Sequence of chain 1.F:
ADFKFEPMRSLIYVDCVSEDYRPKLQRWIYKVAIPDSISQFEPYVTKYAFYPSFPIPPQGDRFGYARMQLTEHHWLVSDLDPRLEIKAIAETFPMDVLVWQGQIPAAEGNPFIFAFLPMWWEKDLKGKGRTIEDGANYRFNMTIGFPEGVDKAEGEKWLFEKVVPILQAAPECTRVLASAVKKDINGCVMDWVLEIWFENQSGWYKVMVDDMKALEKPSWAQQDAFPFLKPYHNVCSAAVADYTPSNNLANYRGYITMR

Binding-site contacts:
Ligand atom O27 contacts residue TYR49 of chain 1.F at 2.9 Å (h-bond).
Ligand atom O24 contacts residue DQH1 of chain 1.OA at 3.4 Å (h-bond).
Ligand atom C19 contacts residue PHE42 of chain 1.F at 3.7 Å (hydrophobic).
Ligand atom O23 contacts residue DQH1 of chain 1.OA at 2.5 Å (h-bond).
Ligand atom C1 contacts residue TRP29 of chain 1.F at 3.7 Å (hydrophobic).
Ligand atom C1 contacts residue GLN102 of chain 1.F at 3.6 Å.
Ligand atom C19 contacts residue DQH1 of chain 1.OA at 3.3 Å.
Ligand atom O29 contacts residue PHE94 of chain 1.F at 3.6 Å.
Ligand atom C11 contacts residue HIS74 of chain 1.F at 3.7 Å.
Ligand atom C14 contacts residue HIS74 of chain 1.F at 3.6 Å.
Ligand atom C17 contacts residue TRP76 of chain 1.F at 3.8 Å (hydrophobic).
Ligand atom O23 contacts residue GLN41 of chain 1.F at 3.5 Å (h-bond).
Ligand atom C18 contacts residue DQH1 of chain 1.OA at 2.9 Å.
Ligand atom O27 contacts residue SER38 of chain 1.F at 2.7 Å (h-bond).
Ligand atom C10 contacts residue TYR49 of chain 1.F at 3.5 Å (hydrophobic).
Ligand atom C9 contacts residue THR72 of chain 1.F at 3.8 Å.
Ligand atom O30 contacts residue GLN70 of chain 1.F at 3.8 Å.
Ligand atom O12 contacts residue DQH1 of chain 1.OA at 3.2 Å (h-bond).
Ligand atom C5 contacts residue PHE136 of chain 1.F at 3.8 Å (hydrophobic).
Ligand atom C17 contacts residue ASP80 of chain 1.F at 3.4 Å.
Ligand atom O29 contacts residue PHE136 of chain 1.F at 3.2 Å.
Ligand atom O13 contacts residue PHE51 of chain 1.F at 3.1 Å.
Ligand atom O24 contacts residue ASP80 of chain 1.F at 2.3 Å (salt-bridge).
Ligand atom C18 contacts residue PHE42 of chain 1.F at 3.7 Å (hydrophobic).
Ligand atom C19 contacts residue SER38 of chain 1.F at 3.7 Å.
Ligand atom O29 contacts residue GLN102 of chain 1.F at 2.7 Å (h-bond).
Ligand atom O30 contacts residue THR72 of chain 1.F at 3.2 Å (h-bond).
Ligand atom C17 contacts residue DQH1 of chain 1.OA at 3.3 Å.
Ligand atom C6 contacts residue GLN102 of chain 1.F at 3.5 Å.
Ligand atom C16 contacts residue ASP80 of chain 1.F at 3.7 Å.
Ligand atom O13 contacts residue THR72 of chain 1.F at 3.6 Å.
Ligand atom O24 contacts residue TRP76 of chain 1.F at 3.5 Å.
Ligand atom C16 contacts residue DQH1 of chain 1.OA at 3.8 Å.
Ligand atom C10 contacts residue SER38 of chain 1.F at 3.2 Å.
Ligand atom C9 contacts residue TYR49 of chain 1.F at 3.4 Å (hydrophobic).
Ligand atom O27 contacts residue HIS74 of chain 1.F at 2.8 Å (h-bond).
Ligand atom C15 contacts residue DQH1 of chain 1.OA at 3.7 Å.
Ligand atom C16 contacts residue PHE138 of chain 1.F at 3.8 Å (hydrophobic).
Ligand atom O13 contacts residue TYR49 of chain 1.F at 2.7 Å (h-bond).
Ligand atom O23 contacts residue PHE42 of chain 1.F at 3.3 Å.

A small-molecule ligand and the protein it binds are described below.
Small molecule (SMILES): O=C1c2c(O)cc(O)cc2O[C@H](c2ccc(O)c(O)c2)[C@H]1O